Sequence of chain 2.PA:
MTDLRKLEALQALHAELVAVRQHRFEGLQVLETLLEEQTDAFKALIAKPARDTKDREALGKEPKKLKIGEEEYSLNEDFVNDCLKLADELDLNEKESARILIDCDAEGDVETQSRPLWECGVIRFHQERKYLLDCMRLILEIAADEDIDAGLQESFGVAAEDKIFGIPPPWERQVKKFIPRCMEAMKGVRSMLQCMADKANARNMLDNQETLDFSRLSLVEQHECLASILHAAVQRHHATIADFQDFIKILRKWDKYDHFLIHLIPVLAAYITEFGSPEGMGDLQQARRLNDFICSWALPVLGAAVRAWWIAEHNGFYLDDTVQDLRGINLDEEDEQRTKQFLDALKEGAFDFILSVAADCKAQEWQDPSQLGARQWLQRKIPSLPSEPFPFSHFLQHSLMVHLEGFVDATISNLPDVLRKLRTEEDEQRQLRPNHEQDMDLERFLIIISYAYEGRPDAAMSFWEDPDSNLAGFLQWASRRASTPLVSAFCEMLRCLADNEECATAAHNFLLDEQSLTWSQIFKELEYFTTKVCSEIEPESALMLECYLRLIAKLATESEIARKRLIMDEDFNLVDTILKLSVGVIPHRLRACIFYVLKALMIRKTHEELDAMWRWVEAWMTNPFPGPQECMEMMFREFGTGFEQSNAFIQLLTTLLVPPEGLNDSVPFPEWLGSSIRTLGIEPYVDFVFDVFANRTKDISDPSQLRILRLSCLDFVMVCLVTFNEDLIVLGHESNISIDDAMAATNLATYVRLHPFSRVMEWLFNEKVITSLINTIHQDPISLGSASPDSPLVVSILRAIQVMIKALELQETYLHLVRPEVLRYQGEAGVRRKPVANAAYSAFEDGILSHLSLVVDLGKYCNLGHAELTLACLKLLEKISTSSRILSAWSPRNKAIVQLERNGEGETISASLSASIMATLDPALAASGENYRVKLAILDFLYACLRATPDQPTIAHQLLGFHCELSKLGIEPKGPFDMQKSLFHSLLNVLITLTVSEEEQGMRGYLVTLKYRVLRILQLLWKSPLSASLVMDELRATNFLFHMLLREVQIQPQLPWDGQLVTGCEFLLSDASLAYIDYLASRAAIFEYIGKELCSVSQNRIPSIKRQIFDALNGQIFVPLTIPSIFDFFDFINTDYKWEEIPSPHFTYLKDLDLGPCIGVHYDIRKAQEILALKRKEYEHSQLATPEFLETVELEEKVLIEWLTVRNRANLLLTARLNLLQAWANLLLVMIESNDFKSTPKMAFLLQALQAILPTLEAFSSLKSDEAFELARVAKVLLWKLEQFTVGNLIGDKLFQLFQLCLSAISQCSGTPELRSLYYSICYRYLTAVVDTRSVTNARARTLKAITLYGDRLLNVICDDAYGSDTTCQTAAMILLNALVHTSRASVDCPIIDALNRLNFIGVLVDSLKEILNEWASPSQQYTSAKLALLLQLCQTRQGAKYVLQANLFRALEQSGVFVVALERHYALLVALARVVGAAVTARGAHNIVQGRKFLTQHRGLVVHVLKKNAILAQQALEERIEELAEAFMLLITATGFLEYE

A small-molecule ligand and the protein it binds are described below.
Small molecule (SMILES): N[C@@H](Cc1ccccc1)C(=O)NCC=O

Binding-site contacts:
Ligand atom O contacts residue PRO438 of chain 2.PA at 4.0 Å.
Ligand atom CB contacts residue PHE496 of chain 2.PA at 3.9 Å (hydrophobic).
Ligand atom CE1 contacts residue ILE434 of chain 2.PA at 3.9 Å (hydrophobic).
Ligand atom C contacts residue ASN492 of chain 2.PA at 4.0 Å.
Ligand atom CG contacts residue GLY495 of chain 2.PA at 4.4 Å.
Ligand atom CD2 contacts residue ARG442 of chain 2.PA at 3.5 Å.
Ligand atom CE2 contacts residue ARG442 of chain 2.PA at 3.6 Å.
Ligand atom CE1 contacts residue PRO438 of chain 2.PA at 3.8 Å (hydrophobic).
Ligand atom CZ contacts residue PHE496 of chain 2.PA at 3.9 Å (hydrophobic).
Ligand atom CB contacts residue GLY495 of chain 2.PA at 3.9 Å.
Ligand atom CB contacts residue ASN492 of chain 2.PA at 3.8 Å.
Ligand atom CZ contacts residue PRO438 of chain 2.PA at 3.4 Å (hydrophobic).
Ligand atom C contacts residue ARG442 of chain 2.PA at 4.4 Å.
Ligand atom CA contacts residue ASN492 of chain 2.PA at 3.3 Å.
Ligand atom CD1 contacts residue ASN492 of chain 2.PA at 3.9 Å.
Ligand atom N contacts residue SER491 of chain 2.PA at 4.1 Å.
Ligand atom CD1 contacts residue PHE496 of chain 2.PA at 3.7 Å (hydrophobic).
Ligand atom CD1 contacts residue PRO438 of chain 2.PA at 4.4 Å (hydrophobic).
Ligand atom CE2 contacts residue PRO438 of chain 2.PA at 3.7 Å (hydrophobic).
Ligand atom O contacts residue ASN492 of chain 2.PA at 4.2 Å.
Ligand atom CD2 contacts residue PRO438 of chain 2.PA at 4.4 Å (hydrophobic).
Ligand atom N contacts residue ASN492 of chain 2.PA at 3.3 Å (h-bond).
Ligand atom CG contacts residue ASN492 of chain 2.PA at 4.3 Å.
Ligand atom CD1 contacts residue ILE434 of chain 2.PA at 4.1 Å (hydrophobic).
Ligand atom CE1 contacts residue PHE496 of chain 2.PA at 3.6 Å (hydrophobic).
Ligand atom CG contacts residue PHE496 of chain 2.PA at 4.0 Å (hydrophobic).
Ligand atom CA contacts residue ARG442 of chain 2.PA at 3.6 Å.
Ligand atom N contacts residue ARG442 of chain 2.PA at 4.2 Å.
Ligand atom O contacts residue ARG442 of chain 2.PA at 4.3 Å.